A small-molecule ligand and the protein it binds are described below.
Small molecule (SMILES): CC(=O)N[C@@H]1[C@@H](O)[C@H](O)[C@@H](CO)O[C@H]1O

Sequence of chain 1.A:
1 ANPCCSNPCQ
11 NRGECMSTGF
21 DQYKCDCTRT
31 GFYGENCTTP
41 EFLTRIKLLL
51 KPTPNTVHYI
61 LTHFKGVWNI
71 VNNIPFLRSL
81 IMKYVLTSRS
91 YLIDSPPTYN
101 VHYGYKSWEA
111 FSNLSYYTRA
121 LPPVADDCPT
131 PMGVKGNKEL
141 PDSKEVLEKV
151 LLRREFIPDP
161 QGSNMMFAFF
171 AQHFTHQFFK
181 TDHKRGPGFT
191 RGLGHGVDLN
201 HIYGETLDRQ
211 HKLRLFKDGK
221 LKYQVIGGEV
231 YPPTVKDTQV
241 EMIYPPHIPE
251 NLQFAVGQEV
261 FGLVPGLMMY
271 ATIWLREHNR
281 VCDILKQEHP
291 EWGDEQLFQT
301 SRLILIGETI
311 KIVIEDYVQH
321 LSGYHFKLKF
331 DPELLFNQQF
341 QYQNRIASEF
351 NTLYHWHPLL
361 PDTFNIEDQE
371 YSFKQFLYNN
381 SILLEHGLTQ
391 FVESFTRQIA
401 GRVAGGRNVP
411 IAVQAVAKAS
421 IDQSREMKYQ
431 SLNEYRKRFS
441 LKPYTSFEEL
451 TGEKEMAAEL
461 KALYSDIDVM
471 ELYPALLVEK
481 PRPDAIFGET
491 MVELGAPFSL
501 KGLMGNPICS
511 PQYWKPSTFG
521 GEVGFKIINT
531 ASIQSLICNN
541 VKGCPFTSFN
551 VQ

Binding-site contacts:
Ligand atom C2 contacts residue TYR23 of chain 1.A at 3.3 Å (hydrophobic).
Ligand atom C7 contacts residue ASN36 of chain 1.A at 4.4 Å.
Ligand atom N2 contacts residue ASN36 of chain 1.A at 3.1 Å (h-bond).
Ligand atom N2 contacts residue TYR23 of chain 1.A at 3.6 Å.
Ligand atom O5 contacts residue GLU35 of chain 1.A at 3.4 Å (salt-bridge).
Ligand atom C5 contacts residue ASN36 of chain 1.A at 3.6 Å.
Ligand atom C8 contacts residue SER6 of chain 1.A at 3.4 Å.
Ligand atom C7 contacts residue TYR23 of chain 1.A at 4.5 Å (hydrophobic).
Ligand atom C2 contacts residue ASN36 of chain 1.A at 2.7 Å.
Ligand atom C8 contacts residue PRO8 of chain 1.A at 4.0 Å (hydrophobic).
Ligand atom C5 contacts residue GLU35 of chain 1.A at 3.7 Å.
Ligand atom C1 contacts residue TYR23 of chain 1.A at 4.0 Å (hydrophobic).
Ligand atom O5 contacts residue TYR23 of chain 1.A at 4.4 Å.
Ligand atom N2 contacts residue PRO8 of chain 1.A at 4.1 Å.
Ligand atom C7 contacts residue PRO8 of chain 1.A at 4.4 Å (hydrophobic).
Ligand atom C1 contacts residue GLU35 of chain 1.A at 4.5 Å.
Ligand atom C6 contacts residue GLU35 of chain 1.A at 3.2 Å.
Ligand atom C1 contacts residue ASN36 of chain 1.A at 1.4 Å.
Ligand atom O5 contacts residue ASN36 of chain 1.A at 2.3 Å (h-bond).
Ligand atom C3 contacts residue ASN36 of chain 1.A at 3.9 Å.
Ligand atom C4 contacts residue GLU35 of chain 1.A at 3.9 Å.
Ligand atom O6 contacts residue GLU35 of chain 1.A at 3.7 Å.
Ligand atom C4 contacts residue ASN36 of chain 1.A at 4.3 Å.